Binding-site contacts:
Ligand atom O contacts residue TRP193 of chain 1.A at 3.4 Å.
Ligand atom CA contacts residue GLY194 of chain 1.A at 3.4 Å.
Ligand atom NH1 contacts residue ASP171 of chain 1.A at 2.9 Å (salt-bridge).
Ligand atom N contacts residue TYR195 of chain 1.A at 3.4 Å.
Ligand atom O contacts residue GLY196 of chain 1.A at 3.5 Å.
Ligand atom O contacts residue GLN174 of chain 1.A at 3.4 Å.
Ligand atom O contacts residue ASP176 of chain 1.A at 3.3 Å (salt-bridge).
Ligand atom NH2 contacts residue GLY196 of chain 1.A at 3.0 Å (h-bond).
Ligand atom OH contacts residue GLY128 of chain 1.A at 2.6 Å (h-bond).
Ligand atom CB contacts residue SER177 of chain 1.A at 3.2 Å.
Ligand atom O contacts residue CYS173 of chain 1.A at 3.3 Å (h-bond).
Ligand atom O contacts residue GLY194 of chain 1.A at 3.4 Å (h-bond).
Ligand atom CB contacts residue TYR195 of chain 1.A at 3.5 Å (hydrophobic).
Ligand atom C contacts residue SER177 of chain 1.A at 2.5 Å.
Ligand atom NH2 contacts residue ASP171 of chain 1.A at 2.7 Å (salt-bridge).
Ligand atom N contacts residue SER192 of chain 1.A at 2.9 Å (h-bond).
Ligand atom CZ contacts residue SER172 of chain 1.A at 3.3 Å.
Ligand atom CE2 contacts residue GLY128 of chain 1.A at 3.5 Å.
Ligand atom N contacts residue PHE24 of chain 1.A at 2.5 Å (h-bond).
Ligand atom CA contacts residue SER192 of chain 1.A at 3.4 Å.
Ligand atom NH1 contacts residue GLY204 of chain 1.A at 3.3 Å.
Ligand atom CB contacts residue HIS40 of chain 1.A at 3.5 Å.
Ligand atom O contacts residue TYR195 of chain 1.A at 3.3 Å.
Ligand atom N contacts residue HIS40 of chain 1.A at 3.3 Å (h-bond).
Ligand atom N contacts residue SER177 of chain 1.A at 2.9 Å (h-bond).
Ligand atom N contacts residue SER177 of chain 1.A at 3.0 Å (h-bond).
Ligand atom CA contacts residue SER177 of chain 1.A at 3.3 Å.
Ligand atom O contacts residue GLY175 of chain 1.A at 2.8 Å (h-bond).
Ligand atom C contacts residue TYR195 of chain 1.A at 3.4 Å (hydrophobic).
Ligand atom OD1 contacts residue TYR195 of chain 1.A at 3.2 Å.
Ligand atom CA contacts residue SER177 of chain 1.A at 2.9 Å.
Ligand atom ND2 contacts residue GLN155 of chain 1.A at 2.7 Å (h-bond).
Ligand atom O contacts residue GLN174 of chain 1.A at 3.1 Å (h-bond).
Ligand atom CZ contacts residue ASP171 of chain 1.A at 3.4 Å.
Ligand atom CA contacts residue TYR195 of chain 1.A at 3.3 Å (hydrophobic).
Ligand atom N contacts residue GLY194 of chain 1.A at 3.1 Å (h-bond).
Ligand atom O contacts residue GLY196 of chain 1.A at 2.9 Å (h-bond).
Ligand atom NH1 contacts residue SER172 of chain 1.A at 2.8 Å (h-bond).
Ligand atom CB contacts residue GLN174 of chain 1.A at 3.4 Å.
Ligand atom O contacts residue SER177 of chain 1.A at 2.8 Å (h-bond).

Sequence of chain 1.A:
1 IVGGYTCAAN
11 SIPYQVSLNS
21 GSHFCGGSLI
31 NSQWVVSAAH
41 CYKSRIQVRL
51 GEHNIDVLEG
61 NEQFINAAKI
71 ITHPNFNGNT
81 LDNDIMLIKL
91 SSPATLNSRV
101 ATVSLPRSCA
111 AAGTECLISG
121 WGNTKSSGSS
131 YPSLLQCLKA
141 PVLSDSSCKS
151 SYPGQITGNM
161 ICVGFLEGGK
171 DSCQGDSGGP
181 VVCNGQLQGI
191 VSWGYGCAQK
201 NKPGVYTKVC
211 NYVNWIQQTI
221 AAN

A protein and the small-molecule ligand that binds it are described below.
Small molecule (SMILES): NC(=O)CC[C@@H]1NC(=O)[C@H](Cc2ccccc2)NC(=O)[C@H](Cc2ccc(O)cc2)NC(=O)[C@@H](N)CSSC[C@@H](C(=O)N2CCC[C@H]2C(=O)N[C@@H](CCCN=C(N)N)C(=O)NCC(N)=O)NC(=O)[C@H](CC(N)=O)NC1=O